Sequence of chain 1.B:
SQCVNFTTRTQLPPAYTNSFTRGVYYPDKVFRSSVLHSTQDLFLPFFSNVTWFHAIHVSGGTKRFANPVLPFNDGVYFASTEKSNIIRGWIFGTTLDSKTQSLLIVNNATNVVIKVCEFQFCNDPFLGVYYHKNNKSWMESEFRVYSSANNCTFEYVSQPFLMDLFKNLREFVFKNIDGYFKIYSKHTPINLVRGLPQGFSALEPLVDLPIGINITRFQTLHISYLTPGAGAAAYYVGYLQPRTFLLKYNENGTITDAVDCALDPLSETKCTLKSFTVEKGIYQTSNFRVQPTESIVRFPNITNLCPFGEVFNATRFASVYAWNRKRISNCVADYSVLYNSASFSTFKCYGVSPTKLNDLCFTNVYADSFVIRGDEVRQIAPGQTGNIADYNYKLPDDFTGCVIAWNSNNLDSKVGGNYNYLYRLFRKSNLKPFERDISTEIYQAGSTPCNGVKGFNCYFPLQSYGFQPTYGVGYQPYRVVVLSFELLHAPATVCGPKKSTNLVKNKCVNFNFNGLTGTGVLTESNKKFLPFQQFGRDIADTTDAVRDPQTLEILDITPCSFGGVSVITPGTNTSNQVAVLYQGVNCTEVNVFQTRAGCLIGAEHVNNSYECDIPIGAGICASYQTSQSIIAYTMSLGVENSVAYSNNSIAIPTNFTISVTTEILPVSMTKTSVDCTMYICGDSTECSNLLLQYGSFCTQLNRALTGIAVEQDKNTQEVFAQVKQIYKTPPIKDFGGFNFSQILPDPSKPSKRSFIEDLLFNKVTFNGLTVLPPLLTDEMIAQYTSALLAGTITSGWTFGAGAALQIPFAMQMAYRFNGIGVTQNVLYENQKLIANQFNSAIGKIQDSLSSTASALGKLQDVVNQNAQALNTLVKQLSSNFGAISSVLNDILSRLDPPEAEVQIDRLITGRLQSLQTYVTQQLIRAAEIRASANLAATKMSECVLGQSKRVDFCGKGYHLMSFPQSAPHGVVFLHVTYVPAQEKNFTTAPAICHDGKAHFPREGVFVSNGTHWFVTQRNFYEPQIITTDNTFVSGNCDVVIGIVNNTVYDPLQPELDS

Binding-site contacts:
Ligand atom C2 contacts residue ASN600 of chain 1.B at 2.4 Å.
Ligand atom C3 contacts residue ASN600 of chain 1.B at 3.8 Å.
Ligand atom O5 contacts residue ASN600 of chain 1.B at 2.3 Å (h-bond).
Ligand atom C7 contacts residue ASN600 of chain 1.B at 3.7 Å.
Ligand atom O6 contacts residue THR601 of chain 1.B at 4.5 Å.
Ligand atom N2 contacts residue ASN600 of chain 1.B at 3.0 Å (h-bond).
Ligand atom C1 contacts residue ASN600 of chain 1.B at 1.4 Å.
Ligand atom O7 contacts residue ASN600 of chain 1.B at 3.9 Å.
Ligand atom C5 contacts residue ASN600 of chain 1.B at 3.6 Å.
Ligand atom C4 contacts residue ASN600 of chain 1.B at 4.1 Å.

This protein binds this small molecule.
Small molecule (SMILES): CC(=O)N[C@@H]1[C@@H](O)[C@H](O)[C@@H](CO)O[C@H]1O